The small molecule below binds the protein below.
Small molecule (SMILES): CC[C@H](C)[C@H](NC(=O)[C@H](CC(N)=O)NC(=O)[C@@H](NC(=O)[C@H](Cc1ccccc1)NC(=O)[C@H](Cc1ccc(O)cc1)NC(=O)[C@H](CCSC)NC=O)[C@@H](C)CC)C(=O)N[C@H](C=O)CC(C)C

Binding-site contacts:
Ligand atom O1 contacts residue ARG320 of chain 1.B at 3.0 Å (salt-bridge).
Ligand atom CN contacts residue PHE229 of chain 1.B at 3.6 Å (hydrophobic).
Ligand atom O contacts residue THR296 of chain 1.B at 2.5 Å (h-bond).
Ligand atom CD2 contacts residue VAL403 of chain 1.B at 3.6 Å (hydrophobic).
Ligand atom CE contacts residue PHE229 of chain 1.B at 3.8 Å (hydrophobic).
Ligand atom CD1 contacts residue LEU387 of chain 1.B at 3.8 Å (hydrophobic).
Ligand atom N contacts residue PHE229 of chain 1.B at 3.3 Å.
Ligand atom C contacts residue ARG324 of chain 1.B at 3.6 Å.
Ligand atom CA contacts residue ARG324 of chain 1.B at 3.6 Å.
Ligand atom CE1 contacts residue LEU200 of chain 1.B at 3.6 Å (hydrophobic).
Ligand atom CG2 contacts residue THR296 of chain 1.B at 3.9 Å.
Ligand atom O1 contacts residue PHE229 of chain 1.B at 3.6 Å.
Ligand atom N contacts residue ARG320 of chain 1.B at 3.8 Å.
Ligand atom CZ contacts residue LEU200 of chain 1.B at 3.8 Å (hydrophobic).
Ligand atom N contacts residue ASP225 of chain 1.B at 3.0 Å (salt-bridge).
Ligand atom CN contacts residue ARG320 of chain 1.B at 3.4 Å.
Ligand atom CD1 contacts residue PHE411 of chain 1.B at 3.6 Å (hydrophobic).
Ligand atom O contacts residue PHE376 of chain 1.B at 3.2 Å.
Ligand atom CG2 contacts residue LEU391 of chain 1.B at 3.7 Å (hydrophobic).
Ligand atom CD1 contacts residue ILE288 of chain 1.B at 3.8 Å (hydrophobic).
Ligand atom CD2 contacts residue TYR294 of chain 1.B at 3.6 Å (hydrophobic).
Ligand atom C contacts residue THR296 of chain 1.B at 3.6 Å.
Ligand atom CN contacts residue ARG324 of chain 1.B at 3.5 Å.
Ligand atom OH contacts residue MET204 of chain 1.B at 3.8 Å.
Ligand atom O contacts residue ARG324 of chain 1.B at 3.1 Å (salt-bridge).
Ligand atom CE1 contacts residue PHE411 of chain 1.B at 3.5 Å (hydrophobic).
Ligand atom SD contacts residue TRP373 of chain 1.B at 3.6 Å.
Ligand atom CE contacts residue GLN377 of chain 1.B at 3.6 Å.
Ligand atom OH contacts residue LEU200 of chain 1.B at 3.5 Å.
Ligand atom O1 contacts residue ASP225 of chain 1.B at 3.6 Å (salt-bridge).
Ligand atom CE2 contacts residue VAL403 of chain 1.B at 3.9 Å (hydrophobic).
Ligand atom CG1 contacts residue LEU317 of chain 1.B at 3.7 Å (hydrophobic).
Ligand atom OD1 contacts residue THR296 of chain 1.B at 3.7 Å.
Ligand atom CD1 contacts residue TYR294 of chain 1.B at 3.7 Å (hydrophobic).
Ligand atom CE contacts residue GLY328 of chain 1.B at 3.7 Å.
Ligand atom CG contacts residue THR296 of chain 1.B at 3.8 Å.
Ligand atom O contacts residue ARG320 of chain 1.B at 3.4 Å (salt-bridge).
Ligand atom CN contacts residue ASP225 of chain 1.B at 3.7 Å.
Ligand atom CB contacts residue VAL224 of chain 1.B at 3.8 Å (hydrophobic).
Ligand atom CG contacts residue LEU228 of chain 1.B at 3.9 Å (hydrophobic).

Sequence of chain 1.B:
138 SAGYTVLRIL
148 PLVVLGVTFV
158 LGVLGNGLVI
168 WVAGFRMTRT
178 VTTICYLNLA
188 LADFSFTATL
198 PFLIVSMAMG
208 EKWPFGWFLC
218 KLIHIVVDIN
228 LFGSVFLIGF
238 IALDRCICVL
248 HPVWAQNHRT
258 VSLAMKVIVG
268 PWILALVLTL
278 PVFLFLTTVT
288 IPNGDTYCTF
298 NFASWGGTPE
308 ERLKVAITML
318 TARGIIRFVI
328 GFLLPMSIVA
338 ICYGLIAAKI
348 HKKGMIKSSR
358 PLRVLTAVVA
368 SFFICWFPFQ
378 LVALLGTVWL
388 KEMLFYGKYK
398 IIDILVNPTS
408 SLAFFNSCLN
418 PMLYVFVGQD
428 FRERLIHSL